Sequence of chain 1.A:
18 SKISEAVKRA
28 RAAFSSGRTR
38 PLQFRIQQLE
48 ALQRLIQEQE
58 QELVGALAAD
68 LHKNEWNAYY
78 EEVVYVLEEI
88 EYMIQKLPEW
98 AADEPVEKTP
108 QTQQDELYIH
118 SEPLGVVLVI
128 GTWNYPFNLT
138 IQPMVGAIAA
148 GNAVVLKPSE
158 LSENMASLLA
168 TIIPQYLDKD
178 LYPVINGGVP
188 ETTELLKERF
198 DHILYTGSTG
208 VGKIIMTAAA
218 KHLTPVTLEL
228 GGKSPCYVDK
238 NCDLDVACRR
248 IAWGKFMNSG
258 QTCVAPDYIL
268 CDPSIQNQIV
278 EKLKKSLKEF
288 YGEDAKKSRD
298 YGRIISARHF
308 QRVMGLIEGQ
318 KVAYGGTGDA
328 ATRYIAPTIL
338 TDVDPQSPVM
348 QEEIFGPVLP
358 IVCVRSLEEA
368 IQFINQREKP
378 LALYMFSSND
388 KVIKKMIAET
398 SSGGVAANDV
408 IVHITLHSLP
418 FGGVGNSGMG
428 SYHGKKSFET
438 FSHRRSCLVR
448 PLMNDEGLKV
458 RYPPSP

Binding-site contacts:
Ligand atom C23 contacts residue THR412 of chain 1.A at 3.8 Å.
Ligand atom C20 contacts residue THR412 of chain 1.A at 3.4 Å.
Ligand atom O8 contacts residue TYR132 of chain 1.A at 3.6 Å.
Ligand atom O13 contacts residue GLU78 of chain 1.A at 3.3 Å (salt-bridge).
Ligand atom C22 contacts residue TYR82 of chain 1.A at 3.3 Å (hydrophobic).
Ligand atom C23 contacts residue TYR82 of chain 1.A at 3.0 Å (hydrophobic).
Ligand atom O24 contacts residue ARG458 of chain 1.B at 3.8 Å.
Ligand atom N14 contacts residue GLU78 of chain 1.A at 2.9 Å (salt-bridge).
Ligand atom C17 contacts residue MET254 of chain 1.A at 3.6 Å (hydrophobic).
Ligand atom O9 contacts residue THR259 of chain 1.A at 3.6 Å.
Ligand atom C17 contacts residue GLU78 of chain 1.A at 3.6 Å.
Ligand atom N21 contacts residue TYR82 of chain 1.A at 3.6 Å (h-bond).
Ligand atom C20 contacts residue TYR82 of chain 1.A at 3.5 Å (hydrophobic).
Ligand atom O24 contacts residue TRP250 of chain 1.A at 3.6 Å.
Ligand atom O8 contacts residue LEU136 of chain 1.A at 3.9 Å.
Ligand atom C22 contacts residue TRP250 of chain 1.A at 3.6 Å (hydrophobic).
Ligand atom O8 contacts residue CYS260 of chain 1.A at 3.3 Å (h-bond).
Ligand atom C15 contacts residue GLU78 of chain 1.A at 3.1 Å.
Ligand atom C19 contacts residue THR412 of chain 1.A at 3.3 Å.
Ligand atom C1 contacts residue THR259 of chain 1.A at 3.4 Å.
Ligand atom C10 contacts residue PHE418 of chain 1.A at 3.7 Å (hydrophobic).
Ligand atom S7 contacts residue CYS260 of chain 1.A at 3.8 Å.
Ligand atom C1 contacts residue TYR132 of chain 1.A at 3.8 Å (hydrophobic).
Ligand atom C23 contacts residue VAL409 of chain 1.A at 3.6 Å (hydrophobic).
Ligand atom O8 contacts residue ASN131 of chain 1.A at 3.4 Å (h-bond).
Ligand atom O9 contacts residue CYS260 of chain 1.A at 3.2 Å (h-bond).
Ligand atom N11 contacts residue ASN135 of chain 1.A at 3.5 Å.
Ligand atom O12 contacts residue ASN135 of chain 1.A at 2.8 Å (h-bond).
Ligand atom O9 contacts residue VAL261 of chain 1.A at 3.0 Å (h-bond).
Ligand atom O13 contacts residue TYR132 of chain 1.A at 3.4 Å.
Ligand atom C6 contacts residue ILE411 of chain 1.A at 3.6 Å (hydrophobic).
Ligand atom C1 contacts residue ILE411 of chain 1.A at 3.8 Å (hydrophobic).
Ligand atom C5 contacts residue TYR132 of chain 1.A at 3.8 Å (hydrophobic).
Ligand atom N21 contacts residue TRP250 of chain 1.A at 3.4 Å.
Ligand atom C16 contacts residue GLU78 of chain 1.A at 2.9 Å.
Ligand atom C2 contacts residue TYR132 of chain 1.A at 3.8 Å (hydrophobic).
Ligand atom C18 contacts residue TYR82 of chain 1.A at 3.7 Å (hydrophobic).
Ligand atom C19 contacts residue TYR82 of chain 1.A at 3.4 Å (hydrophobic).
Ligand atom O13 contacts residue ASN135 of chain 1.A at 3.2 Å (h-bond).
Ligand atom C6 contacts residue TYR132 of chain 1.A at 3.8 Å (hydrophobic).

The small molecule below binds the protein below.
Small molecule (SMILES): CC(=O)Nc1ccc(Nc2ccc(S(C)(=O)=O)cc2[N+](=O)[O-])cc1

Sequence of chain 1.B:
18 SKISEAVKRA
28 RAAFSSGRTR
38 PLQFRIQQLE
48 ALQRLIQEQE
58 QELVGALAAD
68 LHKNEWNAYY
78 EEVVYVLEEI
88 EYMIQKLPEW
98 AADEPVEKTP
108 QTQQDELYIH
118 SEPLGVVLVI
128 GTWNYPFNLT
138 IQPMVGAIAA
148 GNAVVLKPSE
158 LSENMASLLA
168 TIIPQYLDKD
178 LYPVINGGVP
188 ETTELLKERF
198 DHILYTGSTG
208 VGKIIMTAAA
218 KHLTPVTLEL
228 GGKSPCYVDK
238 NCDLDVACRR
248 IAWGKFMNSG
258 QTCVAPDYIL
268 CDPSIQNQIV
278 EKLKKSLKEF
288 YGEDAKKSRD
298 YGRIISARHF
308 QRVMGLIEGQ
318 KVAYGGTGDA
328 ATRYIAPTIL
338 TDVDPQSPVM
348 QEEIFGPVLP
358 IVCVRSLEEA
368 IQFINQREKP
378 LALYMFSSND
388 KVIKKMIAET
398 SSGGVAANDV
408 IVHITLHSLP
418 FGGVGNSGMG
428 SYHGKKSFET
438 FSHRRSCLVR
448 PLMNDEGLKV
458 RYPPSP